Sequence of chain 15.A:
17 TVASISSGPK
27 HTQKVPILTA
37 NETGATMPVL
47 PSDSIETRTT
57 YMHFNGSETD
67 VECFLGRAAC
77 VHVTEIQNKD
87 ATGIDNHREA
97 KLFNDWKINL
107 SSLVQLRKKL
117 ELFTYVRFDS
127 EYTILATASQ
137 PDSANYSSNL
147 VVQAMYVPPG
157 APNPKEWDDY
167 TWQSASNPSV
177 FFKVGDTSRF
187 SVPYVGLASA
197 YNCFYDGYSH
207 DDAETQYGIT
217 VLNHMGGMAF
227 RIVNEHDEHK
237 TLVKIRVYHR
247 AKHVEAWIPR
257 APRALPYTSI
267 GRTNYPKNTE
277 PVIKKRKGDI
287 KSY

Sequence of chain 15.C:
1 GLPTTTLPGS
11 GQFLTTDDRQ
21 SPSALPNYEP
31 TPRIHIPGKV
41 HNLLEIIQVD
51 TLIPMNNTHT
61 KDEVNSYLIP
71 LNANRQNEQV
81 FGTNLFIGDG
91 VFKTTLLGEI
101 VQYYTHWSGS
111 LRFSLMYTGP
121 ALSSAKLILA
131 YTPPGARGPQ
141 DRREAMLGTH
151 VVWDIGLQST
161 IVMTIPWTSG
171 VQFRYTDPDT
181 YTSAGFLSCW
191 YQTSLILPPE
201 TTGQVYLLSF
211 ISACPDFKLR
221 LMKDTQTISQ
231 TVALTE

Binding-site contacts:
Ligand atom C3C contacts residue VAL188 of chain 15.A at 3.3 Å (hydrophobic).
Ligand atom C5C contacts residue TYR128 of chain 15.A at 3.5 Å (hydrophobic).
Ligand atom C5C contacts residue ILE104 of chain 15.A at 3.8 Å (hydrophobic).
Ligand atom N3A contacts residue ASN219 of chain 15.A at 3.0 Å (h-bond).
Ligand atom C31 contacts residue VAL176 of chain 15.A at 3.3 Å (hydrophobic).
Ligand atom C2C contacts residue VAL188 of chain 15.A at 3.2 Å (hydrophobic).
Ligand atom C5B contacts residue TYR197 of chain 15.A at 3.7 Å (hydrophobic).
Ligand atom O1 contacts residue ALA24 of chain 15.C at 3.6 Å.
Ligand atom C4A contacts residue ASN219 of chain 15.A at 3.5 Å.
Ligand atom C31 contacts residue ALA150 of chain 15.A at 3.5 Å (hydrophobic).
Ligand atom C6B contacts residue LEU106 of chain 15.A at 3.9 Å (hydrophobic).
Ligand atom C7C contacts residue TYR128 of chain 15.A at 3.6 Å (hydrophobic).
Ligand atom C4 contacts residue MET224 of chain 15.A at 3.8 Å (hydrophobic).
Ligand atom N2 contacts residue PHE186 of chain 15.A at 3.7 Å.
Ligand atom C3 contacts residue PHE186 of chain 15.A at 3.8 Å (hydrophobic).
Ligand atom C6C contacts residue VAL191 of chain 15.A at 3.2 Å (hydrophobic).
Ligand atom CM1 contacts residue SER107 of chain 15.A at 3.9 Å.
Ligand atom C2B contacts residue MET221 of chain 15.A at 3.5 Å (hydrophobic).
Ligand atom C4C contacts residue TYR152 of chain 15.A at 3.8 Å (hydrophobic).
Ligand atom C5B contacts residue LEU106 of chain 15.A at 3.5 Å (hydrophobic).
Ligand atom C31 contacts residue SER175 of chain 15.A at 3.6 Å.
Ligand atom C6C contacts residue MET221 of chain 15.A at 3.7 Å (hydrophobic).
Ligand atom O1 contacts residue PHE186 of chain 15.A at 3.5 Å.
Ligand atom C3B contacts residue MET221 of chain 15.A at 3.8 Å (hydrophobic).
Ligand atom O1 contacts residue VAL188 of chain 15.A at 3.8 Å.
Ligand atom C7C contacts residue TYR197 of chain 15.A at 3.8 Å (hydrophobic).
Ligand atom O1 contacts residue TYR152 of chain 15.A at 3.9 Å.
Ligand atom O1B contacts residue MET221 of chain 15.A at 3.4 Å.
Ligand atom C31 contacts residue PRO174 of chain 15.A at 3.4 Å (hydrophobic).
Ligand atom C4B contacts residue LEU106 of chain 15.A at 3.7 Å (hydrophobic).
Ligand atom C3C contacts residue TYR128 of chain 15.A at 3.9 Å (hydrophobic).
Ligand atom C6B contacts residue TYR197 of chain 15.A at 3.6 Å (hydrophobic).
Ligand atom C1B contacts residue MET221 of chain 15.A at 3.8 Å (hydrophobic).
Ligand atom C5 contacts residue TYR152 of chain 15.A at 3.8 Å (hydrophobic).
Ligand atom N2 contacts residue ALA24 of chain 15.C at 3.4 Å.
Ligand atom C3 contacts residue PRO174 of chain 15.A at 3.8 Å (hydrophobic).
Ligand atom C4 contacts residue PHE186 of chain 15.A at 3.6 Å (hydrophobic).
Ligand atom C5 contacts residue PHE186 of chain 15.A at 3.5 Å (hydrophobic).
Ligand atom O1B contacts residue TYR128 of chain 15.A at 3.9 Å.
Ligand atom C4 contacts residue TYR152 of chain 15.A at 3.9 Å (hydrophobic).

This small molecule binds to this protein.
Small molecule (SMILES): Cc1cc(CCCCCCCOc2ccc(C3=N[C@@H](C)CO3)cc2)on1